This small molecule binds to this protein.
Small molecule (SMILES): O=C(O)c1cc(Cl)cc(Cl)c1O

Binding-site contacts:
Ligand atom O7A contacts residue HIS117 of chain 1.A at 2.9 Å (h-bond).
Ligand atom C4 contacts residue LEU306 of chain 1.A at 3.8 Å (hydrophobic).
Ligand atom O7B contacts residue TYR55 of chain 1.A at 3.1 Å (h-bond).
Ligand atom C5 contacts residue LEU306 of chain 1.A at 3.9 Å (hydrophobic).
Ligand atom CL2 contacts residue VAL308 of chain 1.A at 3.9 Å.
Ligand atom C5 contacts residue HIS222 of chain 1.A at 4.0 Å.
Ligand atom C2 contacts residue LEU306 of chain 1.A at 3.9 Å (hydrophobic).
Ligand atom O5 contacts residue TYR24 of chain 1.A at 3.4 Å.
Ligand atom C5 contacts residue TYR24 of chain 1.A at 4.3 Å (hydrophobic).
Ligand atom O7A contacts residue TYR55 of chain 1.A at 2.6 Å (h-bond).
Ligand atom C4 contacts residue HIS222 of chain 1.A at 4.1 Å.
Ligand atom C1 contacts residue LEU54 of chain 1.A at 3.6 Å (hydrophobic).
Ligand atom CL4 contacts residue TYR24 of chain 1.A at 3.8 Å.
Ligand atom CL2 contacts residue LEU54 of chain 1.A at 4.2 Å.
Ligand atom O7B contacts residue NAP1 of chain 1.B at 3.1 Å.
Ligand atom C6 contacts residue TYR55 of chain 1.A at 4.3 Å (hydrophobic).
Ligand atom C4 contacts residue TRP227 of chain 1.A at 4.3 Å (hydrophobic).
Ligand atom C6 contacts residue NAP1 of chain 1.B at 3.4 Å.
Ligand atom CL4 contacts residue LEU306 of chain 1.A at 3.8 Å.
Ligand atom CL2 contacts residue TRP227 of chain 1.A at 4.3 Å.
Ligand atom C7 contacts residue TYR55 of chain 1.A at 3.2 Å (hydrophobic).
Ligand atom C3 contacts residue LEU306 of chain 1.A at 3.8 Å (hydrophobic).
Ligand atom O7B contacts residue TYR24 of chain 1.A at 3.5 Å.
Ligand atom C3 contacts residue TRP227 of chain 1.A at 3.8 Å (hydrophobic).
Ligand atom O5 contacts residue HIS222 of chain 1.A at 3.1 Å (h-bond).
Ligand atom CL4 contacts residue TRP227 of chain 1.A at 3.3 Å.
Ligand atom C1 contacts residue HIS117 of chain 1.A at 3.9 Å.
Ligand atom C6 contacts residue LEU306 of chain 1.A at 4.1 Å (hydrophobic).
Ligand atom C1 contacts residue LEU306 of chain 1.A at 4.1 Å (hydrophobic).
Ligand atom C2 contacts residue LEU54 of chain 1.A at 3.8 Å (hydrophobic).
Ligand atom C7 contacts residue NAP1 of chain 1.B at 2.9 Å.
Ligand atom CL4 contacts residue HIS222 of chain 1.A at 3.2 Å.
Ligand atom O5 contacts residue NAP1 of chain 1.B at 3.8 Å.
Ligand atom C6 contacts residue LEU54 of chain 1.A at 4.1 Å (hydrophobic).
Ligand atom C5 contacts residue NAP1 of chain 1.B at 4.0 Å.
Ligand atom C1 contacts residue NAP1 of chain 1.B at 3.5 Å.
Ligand atom CL4 contacts residue GLU224 of chain 1.A at 4.1 Å.
Ligand atom C7 contacts residue HIS117 of chain 1.A at 4.0 Å.
Ligand atom O7A contacts residue NAP1 of chain 1.B at 2.5 Å.
Ligand atom CL2 contacts residue TRP86 of chain 1.A at 3.7 Å.

Sequence of chain 1.A:
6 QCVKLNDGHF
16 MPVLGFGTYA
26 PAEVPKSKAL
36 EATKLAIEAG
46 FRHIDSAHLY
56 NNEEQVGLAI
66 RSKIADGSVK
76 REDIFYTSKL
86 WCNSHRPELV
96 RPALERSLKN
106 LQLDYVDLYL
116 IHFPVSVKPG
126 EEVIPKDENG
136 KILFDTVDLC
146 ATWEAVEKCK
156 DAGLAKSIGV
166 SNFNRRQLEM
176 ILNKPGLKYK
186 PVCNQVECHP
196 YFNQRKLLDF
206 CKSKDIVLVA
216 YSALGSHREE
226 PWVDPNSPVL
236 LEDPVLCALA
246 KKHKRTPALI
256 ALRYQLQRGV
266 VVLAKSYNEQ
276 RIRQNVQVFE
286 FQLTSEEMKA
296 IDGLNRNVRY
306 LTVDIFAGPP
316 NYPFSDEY